This protein binds this small molecule.
Small molecule (SMILES): Nc1ncnc2c1ncn2[C@@H]1O[C@H](COP(=O)(O)OP(=O)(O)OP(O)(O)=S)[C@@H](O)[C@H]1O

Binding-site contacts:
Ligand atom N7 contacts residue THR249 of chain 1.J at 3.2 Å (h-bond).
Ligand atom N1 contacts residue GLY207 of chain 1.J at 3.8 Å.
Ligand atom O4' contacts residue ALA409 of chain 1.J at 3.6 Å.
Ligand atom O3B contacts residue PRO247 of chain 1.J at 3.6 Å.
Ligand atom PA contacts residue MG1 of chain 1.OA at 3.6 Å.
Ligand atom O2A contacts residue GLY250 of chain 1.J at 3.3 Å.
Ligand atom PB contacts residue MG1 of chain 1.OA at 3.4 Å.
Ligand atom N1 contacts residue ASP205 of chain 1.J at 3.5 Å (salt-bridge).
Ligand atom O2A contacts residue LYS251 of chain 1.J at 3.3 Å (salt-bridge).
Ligand atom O1B contacts residue MG1 of chain 1.OA at 2.1 Å.
Ligand atom C8 contacts residue GLY248 of chain 1.J at 3.7 Å.
Ligand atom N3 contacts residue HIS384 of chain 1.J at 3.2 Å.
Ligand atom O1B contacts residue LYS251 of chain 1.J at 3.5 Å (salt-bridge).
Ligand atom PB contacts residue THR249 of chain 1.J at 3.8 Å.
Ligand atom N3 contacts residue LEU253 of chain 1.J at 3.8 Å.
Ligand atom O3A contacts residue GLY250 of chain 1.J at 3.4 Å (h-bond).
Ligand atom N6 contacts residue GLY207 of chain 1.J at 3.4 Å (h-bond).
Ligand atom O3B contacts residue GLY248 of chain 1.J at 2.6 Å (h-bond).
Ligand atom O3A contacts residue GLY248 of chain 1.J at 3.4 Å.
Ligand atom PG contacts residue MG1 of chain 1.OA at 3.5 Å.
Ligand atom O2A contacts residue LEU253 of chain 1.J at 3.7 Å.
Ligand atom C2 contacts residue ASP205 of chain 1.J at 3.2 Å.
Ligand atom O1B contacts residue THR252 of chain 1.J at 3.5 Å (h-bond).
Ligand atom C8 contacts residue GLY250 of chain 1.J at 3.7 Å.
Ligand atom O2B contacts residue LYS251 of chain 1.J at 3.1 Å (salt-bridge).
Ligand atom O2B contacts residue THR249 of chain 1.J at 2.7 Å (h-bond).
Ligand atom O2B contacts residue GLY250 of chain 1.J at 2.5 Å (h-bond).
Ligand atom PB contacts residue GLY248 of chain 1.J at 3.4 Å.
Ligand atom O3G contacts residue PRO247 of chain 1.J at 3.8 Å.
Ligand atom O2A contacts residue MG1 of chain 1.OA at 3.2 Å.
Ligand atom PB contacts residue GLY250 of chain 1.J at 3.5 Å.
Ligand atom PG contacts residue GLY248 of chain 1.J at 3.8 Å.
Ligand atom N1 contacts residue ILE380 of chain 1.J at 3.8 Å.
Ligand atom N7 contacts residue GLY250 of chain 1.J at 3.6 Å.
Ligand atom O1A contacts residue MG1 of chain 1.OA at 3.3 Å.
Ligand atom O2B contacts residue GLY248 of chain 1.J at 3.4 Å (h-bond).
Ligand atom O2' contacts residue HIS384 of chain 1.J at 3.7 Å.
Ligand atom O2G contacts residue MG1 of chain 1.OA at 2.1 Å.
Ligand atom O2A contacts residue THR252 of chain 1.J at 3.1 Å (h-bond).
Ligand atom C8 contacts residue THR249 of chain 1.J at 3.8 Å.

Sequence of chain 1.J:
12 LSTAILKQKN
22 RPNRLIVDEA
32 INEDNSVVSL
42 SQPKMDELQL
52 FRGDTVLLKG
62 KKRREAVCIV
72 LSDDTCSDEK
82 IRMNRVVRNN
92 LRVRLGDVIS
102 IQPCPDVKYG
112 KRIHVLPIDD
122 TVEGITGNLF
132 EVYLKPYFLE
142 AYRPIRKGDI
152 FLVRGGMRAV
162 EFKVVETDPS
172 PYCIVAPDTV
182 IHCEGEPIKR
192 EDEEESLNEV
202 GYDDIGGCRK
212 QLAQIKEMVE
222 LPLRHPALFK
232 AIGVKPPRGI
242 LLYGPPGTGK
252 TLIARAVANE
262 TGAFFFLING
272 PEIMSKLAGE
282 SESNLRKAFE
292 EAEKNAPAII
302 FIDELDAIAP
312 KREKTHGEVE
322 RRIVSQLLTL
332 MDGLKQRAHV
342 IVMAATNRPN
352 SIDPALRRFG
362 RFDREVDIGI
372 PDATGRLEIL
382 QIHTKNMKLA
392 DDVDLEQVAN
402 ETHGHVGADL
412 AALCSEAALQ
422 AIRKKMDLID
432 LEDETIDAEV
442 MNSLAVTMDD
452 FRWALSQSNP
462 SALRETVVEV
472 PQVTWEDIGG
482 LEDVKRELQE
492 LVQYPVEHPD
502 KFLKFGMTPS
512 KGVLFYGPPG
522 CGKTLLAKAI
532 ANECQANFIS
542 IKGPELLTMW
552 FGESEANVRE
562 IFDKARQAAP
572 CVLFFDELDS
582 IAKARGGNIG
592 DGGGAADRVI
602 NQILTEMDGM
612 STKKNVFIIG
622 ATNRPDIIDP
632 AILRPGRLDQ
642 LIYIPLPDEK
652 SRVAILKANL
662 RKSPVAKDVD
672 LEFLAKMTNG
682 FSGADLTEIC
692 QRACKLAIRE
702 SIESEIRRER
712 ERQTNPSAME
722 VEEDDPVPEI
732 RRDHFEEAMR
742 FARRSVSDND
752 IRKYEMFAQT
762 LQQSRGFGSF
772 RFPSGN